Sequence of chain 1.F:
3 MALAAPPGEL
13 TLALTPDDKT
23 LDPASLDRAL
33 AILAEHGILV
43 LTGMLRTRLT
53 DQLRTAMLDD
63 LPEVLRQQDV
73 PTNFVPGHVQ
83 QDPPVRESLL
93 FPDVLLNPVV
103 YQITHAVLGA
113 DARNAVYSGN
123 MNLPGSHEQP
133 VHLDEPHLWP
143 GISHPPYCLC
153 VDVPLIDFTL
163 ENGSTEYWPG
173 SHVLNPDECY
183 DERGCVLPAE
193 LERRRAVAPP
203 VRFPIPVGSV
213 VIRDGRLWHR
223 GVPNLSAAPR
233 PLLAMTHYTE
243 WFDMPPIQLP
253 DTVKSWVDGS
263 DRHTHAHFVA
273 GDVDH

The small molecule below binds the protein below.
Small molecule (SMILES): O=C(O)CCC(=O)C(=O)O

Binding-site contacts:
Ligand atom O2 contacts residue ASN122 of chain 1.F at 3.4 Å (h-bond).
Ligand atom O5 contacts residue HIS221 of chain 1.F at 2.9 Å (h-bond).
Ligand atom C1 contacts residue GLN131 of chain 1.F at 3.6 Å.
Ligand atom O1 contacts residue GLN131 of chain 1.F at 4.2 Å.
Ligand atom O1 contacts residue ASP136 of chain 1.F at 3.2 Å (salt-bridge).
Ligand atom O4 contacts residue GLY223 of chain 1.F at 3.8 Å.
Ligand atom O3 contacts residue ARG232 of chain 1.F at 2.9 Å (salt-bridge).
Ligand atom O1 contacts residue HIS134 of chain 1.F at 2.8 Å (h-bond).
Ligand atom O2 contacts residue NI1 of chain 1.V at 4.0 Å.
Ligand atom C2 contacts residue GLN131 of chain 1.F at 3.2 Å.
Ligand atom C4 contacts residue GLN131 of chain 1.F at 4.0 Å.
Ligand atom O4 contacts residue ARG232 of chain 1.F at 2.9 Å (salt-bridge).
Ligand atom C2 contacts residue NI1 of chain 1.V at 2.8 Å.
Ligand atom C4 contacts residue GLY223 of chain 1.F at 3.8 Å.
Ligand atom O2 contacts residue ASN75 of chain 1.F at 3.3 Å.
Ligand atom O5 contacts residue NI1 of chain 1.V at 2.0 Å (h-bond).
Ligand atom O5 contacts residue ASP136 of chain 1.F at 4.1 Å.
Ligand atom C5 contacts residue GLY223 of chain 1.F at 4.0 Å.
Ligand atom C5 contacts residue ARG232 of chain 1.F at 3.5 Å.
Ligand atom O4 contacts residue THR167 of chain 1.F at 2.6 Å (h-bond).
Ligand atom C4 contacts residue THR167 of chain 1.F at 3.9 Å.
Ligand atom C1 contacts residue ASN122 of chain 1.F at 4.0 Å.
Ligand atom O4 contacts residue GLY165 of chain 1.F at 4.0 Å.
Ligand atom O3 contacts residue ASN122 of chain 1.F at 3.5 Å.
Ligand atom C2 contacts residue HIS221 of chain 1.F at 4.0 Å.
Ligand atom C3 contacts residue GLN131 of chain 1.F at 3.4 Å.
Ligand atom C1 contacts residue NI1 of chain 1.V at 2.8 Å.
Ligand atom O5 contacts residue GLN131 of chain 1.F at 3.5 Å (h-bond).
Ligand atom O1 contacts residue PHE76 of chain 1.F at 4.2 Å.
Ligand atom O1 contacts residue HIS221 of chain 1.F at 3.9 Å.
Ligand atom O1 contacts residue NI1 of chain 1.V at 2.0 Å (h-bond).
Ligand atom C3 contacts residue ASN122 of chain 1.F at 3.9 Å.
Ligand atom O5 contacts residue HIS134 of chain 1.F at 3.2 Å (h-bond).
Ligand atom O2 contacts residue GLN131 of chain 1.F at 3.2 Å (h-bond).
Ligand atom C5 contacts residue THR167 of chain 1.F at 3.5 Å.
Ligand atom C2 contacts residue HIS134 of chain 1.F at 3.8 Å.
Ligand atom O5 contacts residue GLY223 of chain 1.F at 4.2 Å.
Ligand atom C3 contacts residue GLY223 of chain 1.F at 4.2 Å.
Ligand atom C1 contacts residue HIS134 of chain 1.F at 3.6 Å.
Ligand atom C3 contacts residue NI1 of chain 1.V at 4.2 Å.